The small molecule below binds the protein below.
Small molecule (SMILES): CC(=O)N[C@@H]1[C@@H](O)[C@H](O)[C@@H](CO)O[C@H]1O

Sequence of chain 1.A:
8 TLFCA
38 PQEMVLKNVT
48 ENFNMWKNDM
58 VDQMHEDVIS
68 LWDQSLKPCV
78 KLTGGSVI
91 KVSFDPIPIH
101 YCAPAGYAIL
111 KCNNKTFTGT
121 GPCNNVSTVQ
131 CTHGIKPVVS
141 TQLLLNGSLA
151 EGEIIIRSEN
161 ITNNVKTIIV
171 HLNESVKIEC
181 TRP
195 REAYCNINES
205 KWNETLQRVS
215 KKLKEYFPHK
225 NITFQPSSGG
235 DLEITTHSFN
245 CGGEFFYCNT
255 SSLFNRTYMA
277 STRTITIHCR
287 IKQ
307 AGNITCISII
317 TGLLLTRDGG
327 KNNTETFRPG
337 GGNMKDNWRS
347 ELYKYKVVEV

Binding-site contacts:
Ligand atom C5 contacts residue ASN202 of chain 1.A at 3.6 Å.
Ligand atom N2 contacts residue SER277 of chain 1.A at 3.0 Å (h-bond).
Ligand atom O5 contacts residue SER204 of chain 1.A at 3.6 Å.
Ligand atom C7 contacts residue SER277 of chain 1.A at 3.7 Å.
Ligand atom C5 contacts residue SER204 of chain 1.A at 4.0 Å.
Ligand atom C1 contacts residue SER277 of chain 1.A at 3.8 Å.
Ligand atom C1 contacts residue LYS205 of chain 1.A at 4.3 Å.
Ligand atom O5 contacts residue ASN202 of chain 1.A at 2.3 Å (h-bond).
Ligand atom O6 contacts residue LYS205 of chain 1.A at 3.8 Å.
Ligand atom O6 contacts residue SER204 of chain 1.A at 3.6 Å.
Ligand atom C7 contacts residue ASN202 of chain 1.A at 3.9 Å.
Ligand atom C6 contacts residue GLU208 of chain 1.A at 4.1 Å.
Ligand atom C8 contacts residue SER277 of chain 1.A at 3.7 Å.
Ligand atom C8 contacts residue ASN202 of chain 1.A at 4.1 Å.
Ligand atom C1 contacts residue SER204 of chain 1.A at 3.5 Å.
Ligand atom C2 contacts residue SER277 of chain 1.A at 3.8 Å.
Ligand atom O6 contacts residue GLU208 of chain 1.A at 3.3 Å (salt-bridge).
Ligand atom C1 contacts residue ASN202 of chain 1.A at 1.4 Å.
Ligand atom C4 contacts residue ASN202 of chain 1.A at 4.1 Å.
Ligand atom C3 contacts residue ASN202 of chain 1.A at 3.8 Å.
Ligand atom N2 contacts residue ASN202 of chain 1.A at 2.9 Å (h-bond).
Ligand atom O5 contacts residue LYS205 of chain 1.A at 3.7 Å.
Ligand atom C2 contacts residue ASN202 of chain 1.A at 2.5 Å.
Ligand atom C3 contacts residue SER277 of chain 1.A at 4.1 Å.
Ligand atom C8 contacts residue THR278 of chain 1.A at 4.2 Å.